This small molecule binds to this protein.
Small molecule (SMILES): CC(C)C[C@H](NC(=O)OC[C@H]1C[C@@H]1C1CCC(F)(F)CC1)C(=O)N[C@@H](C[C@@H]1CCNC1=O)[C@H](O)[S+](=O)(O)O

Sequence of chain 1.A:
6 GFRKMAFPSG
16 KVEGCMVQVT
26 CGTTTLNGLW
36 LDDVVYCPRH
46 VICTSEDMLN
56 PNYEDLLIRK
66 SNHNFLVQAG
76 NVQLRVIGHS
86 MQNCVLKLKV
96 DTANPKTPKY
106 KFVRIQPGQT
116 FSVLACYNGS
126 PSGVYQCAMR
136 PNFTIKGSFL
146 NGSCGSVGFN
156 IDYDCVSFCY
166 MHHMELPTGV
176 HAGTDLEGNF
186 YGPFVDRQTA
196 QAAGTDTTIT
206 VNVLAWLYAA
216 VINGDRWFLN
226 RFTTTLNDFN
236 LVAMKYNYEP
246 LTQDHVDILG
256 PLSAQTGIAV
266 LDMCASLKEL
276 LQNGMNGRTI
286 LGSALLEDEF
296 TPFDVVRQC

Binding-site contacts:
Ligand atom O18 contacts residue PJR1 of chain 1.C at 0.2 Å (h-bond).
Ligand atom C07 contacts residue PJR1 of chain 1.C at 0.2 Å.
Ligand atom C24 contacts residue PJR1 of chain 1.C at 0.1 Å.
Ligand atom O18 contacts residue HIS167 of chain 1.A at 2.8 Å (h-bond).
Ligand atom C17 contacts residue PJR1 of chain 1.C at 0.0 Å.
Ligand atom F33 contacts residue PJR1 of chain 1.C at 0.1 Å.
Ligand atom N10 contacts residue HIS168 of chain 1.A at 2.9 Å (h-bond).
Ligand atom C08 contacts residue PJR1 of chain 1.C at 0.4 Å.
Ligand atom O01 contacts residue GLU170 of chain 1.A at 2.9 Å (salt-bridge).
Ligand atom C09 contacts residue PJR1 of chain 1.C at 0.3 Å.
Ligand atom C26 contacts residue PJR1 of chain 1.C at 0.1 Å.
Ligand atom C31 contacts residue PJR1 of chain 1.C at 0.1 Å.
Ligand atom C04 contacts residue PJR1 of chain 1.C at 0.2 Å.
Ligand atom C13 contacts residue PJR1 of chain 1.C at 0.1 Å.
Ligand atom C16 contacts residue PJR1 of chain 1.C at 0.0 Å.
Ligand atom O01 contacts residue PJR1 of chain 1.C at 0.1 Å (h-bond).
Ligand atom C23 contacts residue PJR1 of chain 1.C at 0.2 Å.
Ligand atom C06 contacts residue PJR1 of chain 1.C at 0.2 Å.
Ligand atom C12 contacts residue PJR1 of chain 1.C at 0.0 Å.
Ligand atom C25 contacts residue PJR1 of chain 1.C at 0.1 Å.
Ligand atom C30 contacts residue PJR1 of chain 1.C at 0.1 Å.
Ligand atom O22 contacts residue PJR1 of chain 1.C at 0.5 Å (h-bond).
Ligand atom C29 contacts residue PJR1 of chain 1.C at 0.1 Å.
Ligand atom C28 contacts residue PJR1 of chain 1.C at 0.1 Å.
Ligand atom N10 contacts residue PJR1 of chain 1.C at 0.2 Å (h-bond).
Ligand atom C05 contacts residue PJR1 of chain 1.C at 0.2 Å.
Ligand atom N15 contacts residue PJR1 of chain 1.C at 0.1 Å (h-bond).
Ligand atom C19 contacts residue PJR1 of chain 1.C at 0.1 Å.
Ligand atom C27 contacts residue PJR1 of chain 1.C at 0.1 Å.
Ligand atom C11 contacts residue PJR1 of chain 1.C at 0.1 Å.
Ligand atom C11 contacts residue CYS149 of chain 1.A at 2.7 Å (hydrophobic).
Ligand atom C34 contacts residue PJR1 of chain 1.C at 0.1 Å.
Ligand atom N03 contacts residue PJR1 of chain 1.C at 0.3 Å (h-bond).
Ligand atom C19 contacts residue CYS149 of chain 1.A at 1.8 Å (hydrophobic).
Ligand atom O20 contacts residue CYS149 of chain 1.A at 2.6 Å (h-bond).
Ligand atom O21 contacts residue PJR1 of chain 1.C at 0.8 Å (h-bond).
Ligand atom F32 contacts residue PJR1 of chain 1.C at 0.1 Å.
Ligand atom O20 contacts residue PJR1 of chain 1.C at 1.3 Å.
Ligand atom C14 contacts residue PJR1 of chain 1.C at 0.2 Å.
Ligand atom C02 contacts residue PJR1 of chain 1.C at 0.3 Å.